Binding-site contacts:
Ligand atom O51 contacts residue TYR322 of chain 1.A at 2.7 Å (h-bond).
Ligand atom OD1 contacts residue SER282 of chain 1.C at 3.6 Å.
Ligand atom OG2 contacts residue THR160 of chain 1.B at 2.5 Å (h-bond).
Ligand atom C5 contacts residue LYS330 of chain 1.A at 3.6 Å.
Ligand atom C5 contacts residue GLN327 of chain 1.A at 3.4 Å.
Ligand atom N4 contacts residue GLN327 of chain 1.A at 3.2 Å (h-bond).
Ligand atom CB contacts residue SER282 of chain 1.C at 3.2 Å.
Ligand atom N1 contacts residue ASN115 of chain 1.A at 2.5 Å (h-bond).
Ligand atom C5 contacts residue TYR322 of chain 1.A at 3.5 Å (hydrophobic).
Ligand atom OG1 contacts residue HIS161 of chain 1.B at 3.3 Å (h-bond).
Ligand atom OD1 contacts residue ARG114 of chain 1.A at 3.5 Å (salt-bridge).
Ligand atom OG1 contacts residue LYS288 of chain 1.C at 3.0 Å (salt-bridge).
Ligand atom CG contacts residue MET285 of chain 1.C at 3.5 Å (hydrophobic).
Ligand atom CD contacts residue SER282 of chain 1.C at 3.5 Å.
Ligand atom O52 contacts residue GLN327 of chain 1.A at 3.3 Å.
Ligand atom N3 contacts residue ARG114 of chain 1.A at 3.4 Å (salt-bridge).
Ligand atom OD1 contacts residue SER283 of chain 1.C at 3.4 Å (h-bond).
Ligand atom OG1 contacts residue ASN290 of chain 1.C at 3.1 Å (h-bond).
Ligand atom C4 contacts residue GLN327 of chain 1.A at 3.6 Å.
Ligand atom C2 contacts residue ARG114 of chain 1.A at 3.6 Å.
Ligand atom N2 contacts residue TYR322 of chain 1.A at 3.2 Å.
Ligand atom OG2 contacts residue MET285 of chain 1.C at 3.6 Å.
Ligand atom CG contacts residue HIS161 of chain 1.B at 3.4 Å.
Ligand atom O51 contacts residue GLN327 of chain 1.A at 3.2 Å.
Ligand atom N2 contacts residue ASN115 of chain 1.A at 2.6 Å (h-bond).
Ligand atom OG2 contacts residue ASN115 of chain 1.A at 3.2 Å (h-bond).
Ligand atom OD2 contacts residue ARG114 of chain 1.A at 2.6 Å (salt-bridge).
Ligand atom CD contacts residue SER283 of chain 1.C at 3.6 Å.
Ligand atom OG2 contacts residue LYS288 of chain 1.C at 3.7 Å.
Ligand atom OG1 contacts residue THR160 of chain 1.B at 3.5 Å (h-bond).
Ligand atom N1 contacts residue HIS161 of chain 1.B at 3.5 Å (h-bond).
Ligand atom OD2 contacts residue SER283 of chain 1.C at 3.3 Å (h-bond).
Ligand atom C4 contacts residue TYR322 of chain 1.A at 3.5 Å (hydrophobic).
Ligand atom C contacts residue ASN115 of chain 1.A at 3.0 Å.
Ligand atom C1 contacts residue TYR322 of chain 1.A at 2.8 Å (hydrophobic).
Ligand atom OD1 contacts residue SER113 of chain 1.A at 2.7 Å (h-bond).
Ligand atom CA contacts residue ASN115 of chain 1.A at 3.4 Å.
Ligand atom OG2 contacts residue HIS161 of chain 1.B at 3.6 Å.
Ligand atom O52 contacts residue LYS330 of chain 1.A at 2.5 Å (salt-bridge).
Ligand atom CG contacts residue THR160 of chain 1.B at 3.4 Å.

Sequence of chain 1.C:
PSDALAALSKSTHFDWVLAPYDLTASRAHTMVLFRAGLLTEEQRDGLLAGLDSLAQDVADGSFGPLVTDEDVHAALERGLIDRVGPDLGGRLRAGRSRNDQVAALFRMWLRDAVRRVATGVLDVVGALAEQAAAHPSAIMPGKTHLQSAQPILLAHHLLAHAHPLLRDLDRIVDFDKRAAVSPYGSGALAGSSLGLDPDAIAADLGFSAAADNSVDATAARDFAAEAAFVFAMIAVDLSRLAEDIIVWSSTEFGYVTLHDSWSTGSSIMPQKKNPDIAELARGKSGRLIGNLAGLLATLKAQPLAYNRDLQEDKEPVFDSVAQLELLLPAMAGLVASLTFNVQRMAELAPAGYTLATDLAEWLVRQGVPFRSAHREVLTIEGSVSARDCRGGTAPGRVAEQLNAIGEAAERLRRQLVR

This small molecule binds to this protein.
Small molecule (SMILES): [H]/N=C(/NCCC[C@H](N)C(=O)O)NC(CC(=O)O)C(=O)O

Sequence of chain 1.B:
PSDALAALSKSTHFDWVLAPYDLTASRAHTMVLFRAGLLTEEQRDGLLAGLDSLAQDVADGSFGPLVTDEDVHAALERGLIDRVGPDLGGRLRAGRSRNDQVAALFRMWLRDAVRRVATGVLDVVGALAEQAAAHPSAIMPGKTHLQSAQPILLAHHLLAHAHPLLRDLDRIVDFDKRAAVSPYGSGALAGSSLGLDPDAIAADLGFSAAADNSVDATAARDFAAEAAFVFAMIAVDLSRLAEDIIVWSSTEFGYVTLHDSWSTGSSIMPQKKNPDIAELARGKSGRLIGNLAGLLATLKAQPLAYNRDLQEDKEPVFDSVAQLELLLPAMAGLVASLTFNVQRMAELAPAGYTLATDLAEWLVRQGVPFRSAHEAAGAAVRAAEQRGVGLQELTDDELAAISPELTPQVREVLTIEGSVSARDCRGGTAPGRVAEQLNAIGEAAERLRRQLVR

Sequence of chain 1.A:
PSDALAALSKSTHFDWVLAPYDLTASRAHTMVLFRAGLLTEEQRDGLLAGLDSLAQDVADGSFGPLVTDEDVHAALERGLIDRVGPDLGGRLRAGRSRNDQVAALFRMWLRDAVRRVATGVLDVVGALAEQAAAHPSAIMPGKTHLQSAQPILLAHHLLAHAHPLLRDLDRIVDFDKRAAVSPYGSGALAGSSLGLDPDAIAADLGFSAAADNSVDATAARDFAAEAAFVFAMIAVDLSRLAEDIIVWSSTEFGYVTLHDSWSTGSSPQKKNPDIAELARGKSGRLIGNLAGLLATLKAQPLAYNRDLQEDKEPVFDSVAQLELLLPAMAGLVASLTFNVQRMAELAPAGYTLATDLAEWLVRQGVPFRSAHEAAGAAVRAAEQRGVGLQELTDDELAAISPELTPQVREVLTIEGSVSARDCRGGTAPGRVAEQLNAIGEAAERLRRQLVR